Sequence of chain 14.E:
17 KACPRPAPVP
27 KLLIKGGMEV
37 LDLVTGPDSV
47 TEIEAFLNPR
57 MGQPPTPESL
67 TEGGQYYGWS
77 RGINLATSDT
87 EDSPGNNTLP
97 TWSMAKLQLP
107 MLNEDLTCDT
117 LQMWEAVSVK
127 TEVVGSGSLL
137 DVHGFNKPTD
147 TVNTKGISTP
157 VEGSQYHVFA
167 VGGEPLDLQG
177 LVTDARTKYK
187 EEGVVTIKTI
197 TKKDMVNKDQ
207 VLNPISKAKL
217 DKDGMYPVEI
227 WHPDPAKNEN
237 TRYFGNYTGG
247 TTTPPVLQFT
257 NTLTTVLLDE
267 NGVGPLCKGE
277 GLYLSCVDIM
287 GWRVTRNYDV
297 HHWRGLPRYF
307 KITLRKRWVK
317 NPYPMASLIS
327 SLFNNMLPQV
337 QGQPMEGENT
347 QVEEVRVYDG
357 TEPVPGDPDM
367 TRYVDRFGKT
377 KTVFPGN

Binding-site contacts:
Ligand atom C2 contacts residue GLY78 of chain 14.E at 4.2 Å.
Ligand atom C6 contacts residue TYR72 of chain 14.E at 3.5 Å (hydrophobic).
Ligand atom C3 contacts residue HIS298 of chain 14.E at 3.6 Å.
Ligand atom C4 contacts residue TYR72 of chain 14.E at 3.2 Å (hydrophobic).
Ligand atom O3 contacts residue GLY78 of chain 14.E at 3.6 Å.
Ligand atom O4 contacts residue THR291 of chain 14.E at 3.4 Å.
Ligand atom O1B contacts residue ARG77 of chain 14.E at 2.8 Å (salt-bridge).
Ligand atom C8 contacts residue TYR72 of chain 14.E at 4.2 Å (hydrophobic).
Ligand atom O4 contacts residue GLY78 of chain 14.E at 3.1 Å.
Ligand atom C4 contacts residue ARG77 of chain 14.E at 4.2 Å.
Ligand atom O4 contacts residue HIS298 of chain 14.E at 3.1 Å (h-bond).
Ligand atom O10 contacts residue ASN293 of chain 14.E at 3.8 Å.
Ligand atom C7 contacts residue TYR72 of chain 14.E at 4.2 Å (hydrophobic).
Ligand atom O4 contacts residue VAL296 of chain 14.E at 4.2 Å.
Ligand atom C5 contacts residue ASN93 of chain 14.E at 4.3 Å.
Ligand atom N5 contacts residue TYR72 of chain 14.E at 3.2 Å (h-bond).
Ligand atom O1A contacts residue ARG77 of chain 14.E at 3.1 Å (salt-bridge).
Ligand atom O1B contacts residue TYR72 of chain 14.E at 3.7 Å.
Ligand atom O6 contacts residue THR94 of chain 14.E at 3.7 Å.
Ligand atom O8 contacts residue TYR72 of chain 14.E at 3.2 Å (h-bond).
Ligand atom C1 contacts residue ARG77 of chain 14.E at 3.4 Å.
Ligand atom O4 contacts residue ILE79 of chain 14.E at 3.4 Å (h-bond).
Ligand atom C3 contacts residue GLY78 of chain 14.E at 4.1 Å.
Ligand atom C4 contacts residue HIS298 of chain 14.E at 3.7 Å.
Ligand atom C1 contacts residue TYR72 of chain 14.E at 3.7 Å (hydrophobic).
Ligand atom O4 contacts residue TYR72 of chain 14.E at 3.9 Å.
Ligand atom C5 contacts residue TYR72 of chain 14.E at 3.5 Å (hydrophobic).
Ligand atom C3 contacts residue VAL296 of chain 14.E at 3.5 Å (hydrophobic).
Ligand atom O3 contacts residue VAL296 of chain 14.E at 4.2 Å.
Ligand atom O10 contacts residue THR291 of chain 14.E at 4.0 Å.
Ligand atom O6 contacts residue ARG77 of chain 14.E at 4.0 Å.
Ligand atom C10 contacts residue TYR72 of chain 14.E at 4.2 Å (hydrophobic).
Ligand atom C3 contacts residue GLY78 of chain 14.E at 4.2 Å.
Ligand atom O1A contacts residue TYR72 of chain 14.E at 3.4 Å.
Ligand atom O6 contacts residue ASN93 of chain 14.E at 2.8 Å (h-bond).
Ligand atom C4 contacts residue GLY78 of chain 14.E at 3.4 Å.
Ligand atom C6 contacts residue ASN93 of chain 14.E at 3.5 Å.
Ligand atom O1A contacts residue GLY78 of chain 14.E at 3.6 Å (h-bond).
Ligand atom O6 contacts residue GLY78 of chain 14.E at 3.8 Å.
Ligand atom C11 contacts residue ASP85 of chain 14.A at 3.8 Å.

Sequence of chain 14.A:
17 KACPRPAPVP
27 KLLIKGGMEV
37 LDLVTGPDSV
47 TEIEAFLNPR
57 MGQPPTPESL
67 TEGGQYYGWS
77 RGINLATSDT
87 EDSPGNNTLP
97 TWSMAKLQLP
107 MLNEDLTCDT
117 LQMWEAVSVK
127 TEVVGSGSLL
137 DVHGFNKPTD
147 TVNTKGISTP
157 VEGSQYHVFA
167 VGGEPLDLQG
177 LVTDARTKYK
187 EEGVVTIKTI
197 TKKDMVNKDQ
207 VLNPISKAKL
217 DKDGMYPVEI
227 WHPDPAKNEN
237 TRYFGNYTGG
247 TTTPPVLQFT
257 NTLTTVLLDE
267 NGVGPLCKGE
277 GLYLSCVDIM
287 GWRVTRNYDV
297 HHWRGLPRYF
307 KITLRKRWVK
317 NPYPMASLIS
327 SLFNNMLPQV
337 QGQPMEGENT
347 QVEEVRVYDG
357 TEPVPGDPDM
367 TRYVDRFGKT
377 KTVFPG

A protein and the small-molecule ligand that binds it are described below.
Small molecule (SMILES): CC(=O)N[C@H]1[C@H]([C@H](O)[C@H](O)CO)O[C@@](O[C@H]2[C@@H](O)[C@@H](CO)O[C@@H](O[C@H]3[C@H](O)[C@@H](O)[C@H](O)O[C@@H]3CO)[C@@H]2O)(C(=O)O)C[C@@H]1O